Sequence of chain 1.A:
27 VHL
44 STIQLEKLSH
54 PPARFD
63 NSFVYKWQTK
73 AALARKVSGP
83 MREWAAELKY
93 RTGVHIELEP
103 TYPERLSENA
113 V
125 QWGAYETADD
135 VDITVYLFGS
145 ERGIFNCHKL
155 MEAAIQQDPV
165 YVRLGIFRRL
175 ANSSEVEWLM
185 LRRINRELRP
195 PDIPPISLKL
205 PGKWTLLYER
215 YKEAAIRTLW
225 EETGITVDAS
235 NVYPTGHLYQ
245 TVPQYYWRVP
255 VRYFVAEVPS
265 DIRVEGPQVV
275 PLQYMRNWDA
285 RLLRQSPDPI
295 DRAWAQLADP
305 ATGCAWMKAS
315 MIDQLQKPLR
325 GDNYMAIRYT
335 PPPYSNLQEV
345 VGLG

A protein and the small-molecule ligand that binds it are described below.
Small molecule (SMILES): Nc1nc(=O)c2ncn([C@@H]3O[C@H](CO[P](=O)(O)O[C@H]4[C@@H](O)[C@H](n5cnc6c(=O)nc(N)[nH]c65)O[C@@H]4CO[P](=O)(O)O[C@H]4[C@@H](O)[C@H](n5cnc6c(=O)nc(N)[nH]c65)O[C@@H]4CO[P](=O)(O)O[C@H]4[C@@H](O)[C@H](n5cnc6c(=O)nc(N)[nH]c65)O[C@@H]4COP(=O)=O)[C@@H](O)[C@H]3O)c2[nH]1

Binding-site contacts:
Ligand atom N2 contacts residue ARG187 of chain 1.A at 3.2 Å.
Ligand atom N1 contacts residue ILE294 of chain 1.A at 3.1 Å.
Ligand atom N7 contacts residue GLN320 of chain 1.A at 2.8 Å (h-bond).
Ligand atom C3' contacts residue LEU202 of chain 1.A at 3.2 Å (hydrophobic).
Ligand atom OP1 contacts residue TRP251 of chain 1.A at 3.1 Å.
Ligand atom N7 contacts residue VAL253 of chain 1.A at 3.2 Å (h-bond).
Ligand atom O6 contacts residue ARG190 of chain 1.A at 2.5 Å (salt-bridge).
Ligand atom OP1 contacts residue ARG187 of chain 1.A at 2.5 Å (salt-bridge).
Ligand atom N1 contacts residue GLN244 of chain 1.A at 2.9 Å (h-bond).
Ligand atom N7 contacts residue ASN189 of chain 1.A at 3.1 Å.
Ligand atom C6 contacts residue ARG190 of chain 1.A at 3.2 Å.
Ligand atom O6 contacts residue VAL253 of chain 1.A at 3.1 Å (h-bond).
Ligand atom N7 contacts residue ARG190 of chain 1.A at 3.2 Å (salt-bridge).
Ligand atom O6 contacts residue ILE294 of chain 1.A at 3.1 Å.
Ligand atom O2' contacts residue SER201 of chain 1.A at 3.2 Å.
Ligand atom O5' contacts residue ARG167 of chain 1.A at 3.1 Å (salt-bridge).
Ligand atom N1 contacts residue SER80 of chain 1.A at 3.2 Å (h-bond).
Ligand atom O2' contacts residue ARG187 of chain 1.A at 2.7 Å (salt-bridge).
Ligand atom O3' contacts residue LEU202 of chain 1.A at 3.0 Å (h-bond).
Ligand atom N2 contacts residue GLY81 of chain 1.A at 3.1 Å (h-bond).
Ligand atom O2' contacts residue TYR257 of chain 1.A at 2.7 Å (h-bond).
Ligand atom O2' contacts residue VAL255 of chain 1.A at 3.0 Å.
Ligand atom OP1 contacts residue ARG332 of chain 1.A at 2.7 Å (salt-bridge).
Ligand atom OP1 contacts residue TYR257 of chain 1.A at 2.5 Å (h-bond).
Ligand atom OP2 contacts residue ARG190 of chain 1.A at 2.9 Å (salt-bridge).
Ligand atom O6 contacts residue ARG84 of chain 1.A at 3.1 Å (salt-bridge).
Ligand atom C5' contacts residue TYR328 of chain 1.A at 3.2 Å (hydrophobic).
Ligand atom O4' contacts residue ARG324 of chain 1.A at 2.7 Å (salt-bridge).
Ligand atom OP2 contacts residue PRO194 of chain 1.A at 3.0 Å.
Ligand atom N7 contacts residue LEU323 of chain 1.A at 3.1 Å.
Ligand atom N2 contacts residue ILE200 of chain 1.A at 2.5 Å (h-bond).
Ligand atom OP1 contacts residue LEU192 of chain 1.A at 3.2 Å (h-bond).
Ligand atom OP2 contacts residue ARG324 of chain 1.A at 2.9 Å (salt-bridge).
Ligand atom OP2 contacts residue TRP251 of chain 1.A at 3.1 Å (h-bond).
Ligand atom N3 contacts residue ARG187 of chain 1.A at 3.1 Å (salt-bridge).
Ligand atom N2 contacts residue SER80 of chain 1.A at 2.6 Å (h-bond).
Ligand atom C5' contacts residue TYR165 of chain 1.A at 3.1 Å (hydrophobic).
Ligand atom C5 contacts residue GLN320 of chain 1.A at 2.9 Å.
Ligand atom O5' contacts residue TYR328 of chain 1.A at 2.5 Å (h-bond).
Ligand atom OP2 contacts residue TYR165 of chain 1.A at 3.1 Å.